A small-molecule ligand and the protein it binds are described below.
Small molecule (SMILES): CCO/N=C/c1ccc(OCC[C@@H](C)CCN2CCN(c3ccncc3)C2=O)cc1

Sequence of chain 60.C:
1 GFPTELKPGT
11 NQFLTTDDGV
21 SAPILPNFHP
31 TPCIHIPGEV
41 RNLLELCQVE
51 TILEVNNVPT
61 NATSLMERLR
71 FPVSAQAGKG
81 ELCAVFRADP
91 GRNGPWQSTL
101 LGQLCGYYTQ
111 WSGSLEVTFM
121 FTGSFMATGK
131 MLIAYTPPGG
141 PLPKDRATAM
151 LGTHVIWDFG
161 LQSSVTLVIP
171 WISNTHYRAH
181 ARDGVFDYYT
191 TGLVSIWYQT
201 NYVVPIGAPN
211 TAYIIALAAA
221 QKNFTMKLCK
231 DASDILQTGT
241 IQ

Binding-site contacts:
Ligand atom CAG contacts residue TRP203 of chain 59.A at 3.7 Å (hydrophobic).
Ligand atom CAG contacts residue ASN228 of chain 59.A at 3.2 Å.
Ligand atom CAI contacts residue VAL192 of chain 59.A at 3.8 Å (hydrophobic).
Ligand atom CAL contacts residue PHE155 of chain 59.A at 3.7 Å (hydrophobic).
Ligand atom CAA contacts residue VAL179 of chain 59.A at 3.4 Å (hydrophobic).
Ligand atom CAR contacts residue TYR201 of chain 59.A at 3.4 Å (hydrophobic).
Ligand atom CAD contacts residue PHE137 of chain 59.A at 3.8 Å (hydrophobic).
Ligand atom OAC contacts residue TRP203 of chain 59.A at 3.9 Å.
Ligand atom CBA contacts residue ASN228 of chain 59.A at 3.7 Å.
Ligand atom CAA contacts residue PRO177 of chain 59.A at 3.2 Å (hydrophobic).
Ligand atom CAK contacts residue PHE135 of chain 59.A at 3.7 Å (hydrophobic).
Ligand atom CAS contacts residue TRP203 of chain 59.A at 3.4 Å (hydrophobic).
Ligand atom CAJ contacts residue PHE155 of chain 59.A at 3.7 Å (hydrophobic).
Ligand atom CAN contacts residue ILE111 of chain 59.A at 3.6 Å (hydrophobic).
Ligand atom CAF contacts residue THR114 of chain 59.A at 3.6 Å.
Ligand atom CAG contacts residue GLN202 of chain 59.A at 3.4 Å.
Ligand atom OAW contacts residue MET195 of chain 59.A at 3.2 Å.
Ligand atom CAJ contacts residue ILE24 of chain 59.C at 3.9 Å (hydrophobic).
Ligand atom CAM contacts residue PRO177 of chain 59.A at 3.7 Å (hydrophobic).
Ligand atom CAH contacts residue THR114 of chain 59.A at 3.8 Å.
Ligand atom CAF contacts residue ASP112 of chain 59.A at 3.6 Å.
Ligand atom OAC contacts residue ILE113 of chain 59.A at 3.3 Å (h-bond).
Ligand atom OAC contacts residue ASP112 of chain 59.A at 3.7 Å.
Ligand atom NBC contacts residue TRP203 of chain 59.A at 3.8 Å.
Ligand atom CAA contacts residue SER178 of chain 59.A at 3.5 Å.
Ligand atom CAH contacts residue ASP112 of chain 59.A at 3.4 Å.
Ligand atom CBA contacts residue TRP203 of chain 59.A at 3.5 Å (hydrophobic).
Ligand atom NBD contacts residue TRP203 of chain 59.A at 3.2 Å.
Ligand atom CAI contacts residue PHE135 of chain 59.A at 3.7 Å (hydrophobic).
Ligand atom CAX contacts residue TRP203 of chain 59.A at 3.5 Å (hydrophobic).
Ligand atom NAT contacts residue PHE155 of chain 59.A at 3.9 Å.
Ligand atom CAE contacts residue ASN228 of chain 59.A at 3.4 Å.
Ligand atom NBD contacts residue ASN228 of chain 59.A at 3.9 Å.
Ligand atom CAN contacts residue PHE135 of chain 59.A at 3.7 Å (hydrophobic).
Ligand atom CAS contacts residue ASN228 of chain 59.A at 3.8 Å.
Ligand atom CAO contacts residue ILE111 of chain 59.A at 3.8 Å (hydrophobic).
Ligand atom CAM contacts residue PHE155 of chain 59.A at 3.8 Å (hydrophobic).
Ligand atom CAA contacts residue TYR153 of chain 59.A at 3.9 Å (hydrophobic).
Ligand atom CAS contacts residue TYR201 of chain 59.A at 3.6 Å (hydrophobic).
Ligand atom CAE contacts residue GLN202 of chain 59.A at 3.4 Å.

Sequence of chain 59.C:
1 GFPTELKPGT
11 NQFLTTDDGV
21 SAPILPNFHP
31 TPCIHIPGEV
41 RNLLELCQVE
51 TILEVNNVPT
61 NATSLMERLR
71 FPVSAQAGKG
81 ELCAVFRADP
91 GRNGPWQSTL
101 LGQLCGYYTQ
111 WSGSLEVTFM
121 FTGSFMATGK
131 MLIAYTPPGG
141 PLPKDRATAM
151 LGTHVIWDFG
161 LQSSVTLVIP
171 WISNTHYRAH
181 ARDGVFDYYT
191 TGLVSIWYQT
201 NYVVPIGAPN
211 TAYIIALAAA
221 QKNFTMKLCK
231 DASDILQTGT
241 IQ

Sequence of chain 59.A:
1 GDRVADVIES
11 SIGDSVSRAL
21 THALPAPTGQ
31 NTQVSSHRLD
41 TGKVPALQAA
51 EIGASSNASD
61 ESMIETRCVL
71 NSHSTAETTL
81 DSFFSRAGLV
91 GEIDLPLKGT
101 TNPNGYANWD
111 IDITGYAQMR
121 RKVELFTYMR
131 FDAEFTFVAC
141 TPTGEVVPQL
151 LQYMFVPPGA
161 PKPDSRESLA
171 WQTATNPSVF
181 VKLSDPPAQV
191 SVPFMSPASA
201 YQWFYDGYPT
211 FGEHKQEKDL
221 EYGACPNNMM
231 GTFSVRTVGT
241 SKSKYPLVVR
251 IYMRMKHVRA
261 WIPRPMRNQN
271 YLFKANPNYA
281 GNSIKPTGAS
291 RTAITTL